A small-molecule ligand and the protein it binds are described below.
Small molecule (SMILES): CC(=O)N[C@H]1[C@H](O[C@H]2[C@H](O)[C@@H](NC(C)=O)CO[C@@H]2CO)O[C@H](CO)[C@@H](O)[C@@H]1O

Sequence of chain 1.B:
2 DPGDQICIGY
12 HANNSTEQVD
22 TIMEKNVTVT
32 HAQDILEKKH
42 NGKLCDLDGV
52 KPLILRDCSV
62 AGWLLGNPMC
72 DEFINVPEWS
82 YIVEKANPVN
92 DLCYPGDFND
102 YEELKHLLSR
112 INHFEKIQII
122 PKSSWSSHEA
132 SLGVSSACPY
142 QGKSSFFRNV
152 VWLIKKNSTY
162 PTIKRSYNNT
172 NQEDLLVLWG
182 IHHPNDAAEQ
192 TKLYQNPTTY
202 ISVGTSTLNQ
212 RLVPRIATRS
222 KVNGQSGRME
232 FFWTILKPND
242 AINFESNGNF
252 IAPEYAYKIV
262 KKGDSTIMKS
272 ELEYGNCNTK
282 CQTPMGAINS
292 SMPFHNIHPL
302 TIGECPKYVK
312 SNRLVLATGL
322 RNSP

Binding-site contacts:
Ligand atom C3 contacts residue ASN27 of chain 1.B at 3.7 Å.
Ligand atom O5 contacts residue GLN19 of chain 1.B at 4.1 Å.
Ligand atom N2 contacts residue ASN27 of chain 1.B at 2.7 Å (h-bond).
Ligand atom O7 contacts residue ASN27 of chain 1.B at 3.0 Å (h-bond).
Ligand atom C8 contacts residue ASN27 of chain 1.B at 4.3 Å.
Ligand atom C4 contacts residue ASN27 of chain 1.B at 4.1 Å.
Ligand atom C7 contacts residue ASN27 of chain 1.B at 3.0 Å.
Ligand atom O5 contacts residue ASN27 of chain 1.B at 2.4 Å (h-bond).
Ligand atom C1 contacts residue ASN27 of chain 1.B at 1.4 Å.
Ligand atom C5 contacts residue ASN27 of chain 1.B at 3.7 Å.
Ligand atom C2 contacts residue ASN27 of chain 1.B at 2.3 Å.